Binding-site contacts:
Ligand atom C5 contacts residue ASN300 of chain 1.A at 3.7 Å.
Ligand atom C4 contacts residue ASN300 of chain 1.A at 4.2 Å.
Ligand atom N2 contacts residue ASN300 of chain 1.A at 2.9 Å (h-bond).
Ligand atom C7 contacts residue ASN300 of chain 1.A at 3.8 Å.
Ligand atom O7 contacts residue ASN300 of chain 1.A at 4.1 Å.
Ligand atom O5 contacts residue ASN300 of chain 1.A at 2.4 Å (h-bond).
Ligand atom C1 contacts residue ASN300 of chain 1.A at 1.4 Å.
Ligand atom C2 contacts residue ASN300 of chain 1.A at 2.5 Å.
Ligand atom C3 contacts residue ASN300 of chain 1.A at 3.8 Å.

Sequence of chain 1.A:
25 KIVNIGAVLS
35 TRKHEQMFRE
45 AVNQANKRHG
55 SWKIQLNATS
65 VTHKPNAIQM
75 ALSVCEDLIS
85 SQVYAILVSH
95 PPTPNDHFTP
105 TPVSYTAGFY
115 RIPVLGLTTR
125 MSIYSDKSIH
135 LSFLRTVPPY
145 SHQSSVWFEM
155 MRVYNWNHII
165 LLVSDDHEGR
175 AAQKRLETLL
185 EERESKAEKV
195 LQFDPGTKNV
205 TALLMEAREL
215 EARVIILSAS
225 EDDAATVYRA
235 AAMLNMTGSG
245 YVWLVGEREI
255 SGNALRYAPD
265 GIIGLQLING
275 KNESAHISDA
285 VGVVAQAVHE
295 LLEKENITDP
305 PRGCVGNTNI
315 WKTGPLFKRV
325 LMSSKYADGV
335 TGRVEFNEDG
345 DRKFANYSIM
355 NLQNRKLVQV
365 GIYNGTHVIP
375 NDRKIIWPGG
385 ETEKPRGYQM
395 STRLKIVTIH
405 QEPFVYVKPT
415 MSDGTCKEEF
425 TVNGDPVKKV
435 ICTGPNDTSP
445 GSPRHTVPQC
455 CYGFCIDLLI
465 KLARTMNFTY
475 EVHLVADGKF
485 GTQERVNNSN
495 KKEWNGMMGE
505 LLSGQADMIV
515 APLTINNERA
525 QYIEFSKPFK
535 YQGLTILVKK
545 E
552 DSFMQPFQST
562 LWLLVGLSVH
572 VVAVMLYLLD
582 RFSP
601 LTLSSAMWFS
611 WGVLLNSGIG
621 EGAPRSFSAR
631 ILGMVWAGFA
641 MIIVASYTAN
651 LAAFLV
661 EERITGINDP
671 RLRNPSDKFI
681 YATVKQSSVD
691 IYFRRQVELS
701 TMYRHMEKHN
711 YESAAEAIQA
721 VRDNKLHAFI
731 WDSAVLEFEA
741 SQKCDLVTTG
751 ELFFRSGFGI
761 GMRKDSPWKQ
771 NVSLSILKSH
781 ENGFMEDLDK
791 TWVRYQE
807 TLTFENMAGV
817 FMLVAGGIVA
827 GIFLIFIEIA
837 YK

This small molecule binds to this protein.
Small molecule (SMILES): CC(=O)N[C@@H]1[C@@H](O)[C@H](O)[C@@H](CO)O[C@H]1O